Binding-site contacts:
Ligand atom O2 contacts residue PHE72 of chain 1.D at 3.2 Å.
Ligand atom O6' contacts residue GLY199 of chain 1.D at 2.9 Å (h-bond).
Ligand atom C2 contacts residue PHE110 of chain 1.D at 3.4 Å (hydrophobic).
Ligand atom C4 contacts residue ASP234 of chain 1.D at 3.1 Å.
Ligand atom O1A contacts residue HIS231 of chain 1.D at 3.1 Å (h-bond).
Ligand atom O2C contacts residue PRO71 of chain 1.D at 2.9 Å (h-bond).
Ligand atom C6 contacts residue PHE110 of chain 1.D at 3.4 Å (hydrophobic).
Ligand atom O2' contacts residue GLY176 of chain 1.D at 3.1 Å (h-bond).
Ligand atom C5 contacts residue ASP234 of chain 1.D at 3.0 Å.
Ligand atom O1A contacts residue ARG75 of chain 1.D at 3.1 Å (salt-bridge).
Ligand atom C2C contacts residue VAL137 of chain 1.D at 3.3 Å (hydrophobic).
Ligand atom PA contacts residue MN1 of chain 1.M at 3.3 Å.
Ligand atom O2B contacts residue MN1 of chain 1.M at 2.2 Å.
Ligand atom N1 contacts residue PHE110 of chain 1.D at 3.2 Å.
Ligand atom O2B contacts residue MET228 of chain 1.D at 3.2 Å (h-bond).
Ligand atom O4 contacts residue ASP234 of chain 1.D at 3.2 Å.
Ligand atom O1B contacts residue TRP198 of chain 1.D at 2.8 Å (h-bond).
Ligand atom O2' contacts residue ASP136 of chain 1.D at 3.0 Å (salt-bridge).
Ligand atom O3C contacts residue ASP136 of chain 1.D at 3.0 Å.
Ligand atom O2A contacts residue HIS231 of chain 1.D at 3.4 Å.
Ligand atom O3C contacts residue ASP138 of chain 1.D at 3.3 Å (salt-bridge).
Ligand atom O1A contacts residue ASP138 of chain 1.D at 3.2 Å (salt-bridge).
Ligand atom C1C contacts residue PHE110 of chain 1.D at 3.5 Å (hydrophobic).
Ligand atom O3' contacts residue ARG112 of chain 1.D at 3.0 Å.
Ligand atom O2C contacts residue VAL137 of chain 1.D at 3.0 Å (h-bond).
Ligand atom O1A contacts residue MN1 of chain 1.M at 2.1 Å.
Ligand atom O3' contacts residue ASP136 of chain 1.D at 2.7 Å (salt-bridge).
Ligand atom PB contacts residue MN1 of chain 1.M at 3.5 Å.
Ligand atom N3 contacts residue ARG73 of chain 1.D at 2.7 Å (salt-bridge).
Ligand atom O4' contacts residue GLU201 of chain 1.D at 2.2 Å (salt-bridge).
Ligand atom C6' contacts residue GLY199 of chain 1.D at 3.3 Å.
Ligand atom O2 contacts residue ARG75 of chain 1.D at 3.3 Å.
Ligand atom C6' contacts residue TRP198 of chain 1.D at 3.2 Å (hydrophobic).
Ligand atom C3' contacts residue ASP136 of chain 1.D at 2.9 Å.
Ligand atom C2' contacts residue TYR173 of chain 1.D at 3.4 Å (hydrophobic).
Ligand atom O2C contacts residue ASP136 of chain 1.D at 3.4 Å.
Ligand atom O2 contacts residue ARG73 of chain 1.D at 3.0 Å (salt-bridge).
Ligand atom O6' contacts residue GLU201 of chain 1.D at 3.0 Å (salt-bridge).
Ligand atom O4' contacts residue ASP202 of chain 1.D at 3.4 Å.
Ligand atom O3' contacts residue GLY176 of chain 1.D at 2.9 Å (h-bond).

Sequence of chain 1.D:
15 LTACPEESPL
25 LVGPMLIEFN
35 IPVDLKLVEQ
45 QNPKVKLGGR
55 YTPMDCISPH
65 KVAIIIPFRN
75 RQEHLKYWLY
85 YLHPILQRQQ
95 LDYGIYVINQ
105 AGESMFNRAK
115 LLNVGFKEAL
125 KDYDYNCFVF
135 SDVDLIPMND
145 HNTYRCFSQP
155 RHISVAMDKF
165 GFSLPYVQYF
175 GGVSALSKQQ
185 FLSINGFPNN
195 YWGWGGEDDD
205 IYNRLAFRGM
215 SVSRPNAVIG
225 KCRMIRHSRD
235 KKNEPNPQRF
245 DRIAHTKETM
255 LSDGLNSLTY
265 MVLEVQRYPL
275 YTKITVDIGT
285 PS

This protein binds this small molecule.
Small molecule (SMILES): O=c1ccn([C@@H]2O[C@H](CO[P](=O)(O)O[P](=O)(O)O[C@H]3O[C@H](CO)[C@@H](O)[C@H](O)[C@H]3O)[C@@H](O)[C@H]2O)c(=O)[nH]1